This protein binds this small molecule.
Small molecule (SMILES): CC(=O)N[C@@H]1[C@@H](O)[C@H](O)[C@@H](CO)O[C@H]1O

Sequence of chain 1.B:
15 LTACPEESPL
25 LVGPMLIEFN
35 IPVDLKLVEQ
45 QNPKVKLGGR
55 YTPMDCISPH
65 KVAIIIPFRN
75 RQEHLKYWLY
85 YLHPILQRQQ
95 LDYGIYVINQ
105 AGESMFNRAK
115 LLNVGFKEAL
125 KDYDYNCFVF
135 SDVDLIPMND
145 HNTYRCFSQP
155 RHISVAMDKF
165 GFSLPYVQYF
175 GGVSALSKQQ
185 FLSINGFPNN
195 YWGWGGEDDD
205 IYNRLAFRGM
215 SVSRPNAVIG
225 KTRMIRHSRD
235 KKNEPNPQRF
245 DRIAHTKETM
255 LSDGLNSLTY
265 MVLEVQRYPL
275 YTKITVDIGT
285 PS

Sequence of chain 1.A:
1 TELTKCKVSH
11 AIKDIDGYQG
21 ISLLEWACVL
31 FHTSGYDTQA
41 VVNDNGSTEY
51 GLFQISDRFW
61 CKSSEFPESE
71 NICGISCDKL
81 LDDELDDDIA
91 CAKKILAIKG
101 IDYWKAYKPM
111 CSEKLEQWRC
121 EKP

Binding-site contacts:
Ligand atom C1 contacts residue HIS32 of chain 1.A at 3.5 Å.
Ligand atom O7 contacts residue TRP198 of chain 1.B at 3.9 Å.
Ligand atom C8 contacts residue GLY200 of chain 1.B at 3.6 Å.
Ligand atom O4 contacts residue ASP202 of chain 1.B at 2.6 Å (salt-bridge).
Ligand atom C3 contacts residue ASP203 of chain 1.B at 3.6 Å.
Ligand atom C8 contacts residue PHE244 of chain 1.B at 3.6 Å (hydrophobic).
Ligand atom C4 contacts residue ASP202 of chain 1.B at 3.5 Å.
Ligand atom O1 contacts residue HIS32 of chain 1.A at 2.8 Å (h-bond).
Ligand atom C3 contacts residue GLY200 of chain 1.B at 4.0 Å.
Ligand atom C6 contacts residue TYR173 of chain 1.B at 3.8 Å (hydrophobic).
Ligand atom C7 contacts residue ASP203 of chain 1.B at 3.6 Å.
Ligand atom C3 contacts residue ASP202 of chain 1.B at 3.4 Å.
Ligand atom C8 contacts residue MET110 of chain 1.A at 3.8 Å (hydrophobic).
Ligand atom C6 contacts residue PHE164 of chain 1.B at 3.4 Å (hydrophobic).
Ligand atom O3 contacts residue GLY199 of chain 1.B at 3.4 Å.
Ligand atom C7 contacts residue GLY200 of chain 1.B at 3.4 Å.
Ligand atom O5 contacts residue TYR170 of chain 1.B at 4.0 Å.
Ligand atom C8 contacts residue ARG243 of chain 1.B at 4.0 Å.
Ligand atom O1 contacts residue PHE31 of chain 1.A at 4.0 Å.
Ligand atom O6 contacts residue PHE164 of chain 1.B at 3.6 Å.
Ligand atom C5 contacts residue TYR173 of chain 1.B at 3.9 Å (hydrophobic).
Ligand atom C8 contacts residue ILE247 of chain 1.B at 4.0 Å (hydrophobic).
Ligand atom O3 contacts residue ASP202 of chain 1.B at 2.6 Å (salt-bridge).
Ligand atom O3 contacts residue GLY200 of chain 1.B at 2.8 Å (h-bond).
Ligand atom C7 contacts residue ARG243 of chain 1.B at 3.7 Å.
Ligand atom C1 contacts residue TYR170 of chain 1.B at 3.5 Å (hydrophobic).
Ligand atom O6 contacts residue TRP198 of chain 1.B at 3.6 Å.
Ligand atom C5 contacts residue TYR170 of chain 1.B at 3.6 Å (hydrophobic).
Ligand atom O3 contacts residue ASP203 of chain 1.B at 3.7 Å.
Ligand atom O5 contacts residue PHE31 of chain 1.A at 3.7 Å.
Ligand atom N2 contacts residue ASP203 of chain 1.B at 2.7 Å (salt-bridge).
Ligand atom O4 contacts residue TYR173 of chain 1.B at 3.4 Å.
Ligand atom O7 contacts residue ARG243 of chain 1.B at 2.7 Å (salt-bridge).
Ligand atom N2 contacts residue GLY200 of chain 1.B at 3.5 Å (h-bond).
Ligand atom O7 contacts residue GLY200 of chain 1.B at 3.8 Å.
Ligand atom C4 contacts residue TRP198 of chain 1.B at 4.0 Å (hydrophobic).
Ligand atom O7 contacts residue GLY199 of chain 1.B at 4.0 Å.
Ligand atom C2 contacts residue ASP203 of chain 1.B at 3.7 Å.
Ligand atom C8 contacts residue ASP203 of chain 1.B at 3.4 Å.
Ligand atom C3 contacts residue TYR170 of chain 1.B at 3.7 Å (hydrophobic).